Sequence of chain 1.A:
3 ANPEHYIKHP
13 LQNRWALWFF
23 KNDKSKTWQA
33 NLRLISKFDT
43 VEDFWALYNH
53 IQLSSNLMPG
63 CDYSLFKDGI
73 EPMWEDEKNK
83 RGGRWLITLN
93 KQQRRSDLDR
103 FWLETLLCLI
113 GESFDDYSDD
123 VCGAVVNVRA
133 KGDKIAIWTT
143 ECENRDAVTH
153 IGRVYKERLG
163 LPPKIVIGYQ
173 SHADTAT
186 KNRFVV

Binding-site contacts:
Ligand atom P3 contacts residue LYS136 of chain 1.A at 3.4 Å.
Ligand atom C17 contacts residue PRO74 of chain 1.A at 3.0 Å (hydrophobic).
Ligand atom C5 contacts residue TRP76 of chain 1.A at 3.7 Å (hydrophobic).
Ligand atom C3 contacts residue TRP76 of chain 1.A at 3.3 Å (hydrophobic).
Ligand atom C12 contacts residue TRP30 of chain 1.A at 3.6 Å (hydrophobic).
Ligand atom O6 contacts residue TRP76 of chain 1.A at 3.0 Å (h-bond).
Ligand atom C2 contacts residue TRP30 of chain 1.A at 3.7 Å (hydrophobic).
Ligand atom C4 contacts residue TRP30 of chain 1.A at 3.5 Å (hydrophobic).
Ligand atom O10 contacts residue ARG131 of chain 1.A at 3.3 Å (salt-bridge).
Ligand atom O14 contacts residue LYS136 of chain 1.A at 2.9 Å (salt-bridge).
Ligand atom O3 contacts residue ARG131 of chain 1.A at 3.3 Å (salt-bridge).
Ligand atom C16 contacts residue TRP30 of chain 1.A at 3.5 Å (hydrophobic).
Ligand atom C11 contacts residue TRP76 of chain 1.A at 3.5 Å (hydrophobic).
Ligand atom C16 contacts residue PRO74 of chain 1.A at 3.2 Å (hydrophobic).
Ligand atom C13 contacts residue ASN129 of chain 1.A at 3.5 Å.
Ligand atom C17 contacts residue TRP30 of chain 1.A at 3.6 Å (hydrophobic).
Ligand atom C6 contacts residue TRP30 of chain 1.A at 3.4 Å (hydrophobic).
Ligand atom C16 contacts residue TRP140 of chain 1.A at 3.6 Å (hydrophobic).
Ligand atom N3 contacts residue GLU77 of chain 1.A at 2.7 Å (salt-bridge).
Ligand atom O1 contacts residue ARG131 of chain 1.A at 3.1 Å (salt-bridge).
Ligand atom O12 contacts residue LYS136 of chain 1.A at 3.4 Å (salt-bridge).
Ligand atom C13 contacts residue ASP64 of chain 1.A at 3.2 Å.
Ligand atom C1 contacts residue TRP30 of chain 1.A at 3.6 Å (hydrophobic).
Ligand atom C4 contacts residue TRP76 of chain 1.A at 3.5 Å (hydrophobic).
Ligand atom O5 contacts residue TRP30 of chain 1.A at 3.2 Å (h-bond).
Ligand atom C3 contacts residue TRP30 of chain 1.A at 3.7 Å (hydrophobic).
Ligand atom C2 contacts residue GLU77 of chain 1.A at 3.3 Å.
Ligand atom C5 contacts residue TRP30 of chain 1.A at 3.6 Å (hydrophobic).
Ligand atom CL1 contacts residue VAL127 of chain 1.A at 3.7 Å.
Ligand atom O6 contacts residue MET75 of chain 1.A at 3.4 Å.
Ligand atom N1 contacts residue TRP76 of chain 1.A at 3.6 Å.
Ligand atom N1 contacts residue TRP30 of chain 1.A at 3.5 Å.
Ligand atom N4 contacts residue TRP30 of chain 1.A at 3.8 Å.
Ligand atom N4 contacts residue TRP76 of chain 1.A at 3.3 Å (h-bond).
Ligand atom N5 contacts residue TRP30 of chain 1.A at 3.4 Å.
Ligand atom O13 contacts residue LYS136 of chain 1.A at 3.4 Å (salt-bridge).
Ligand atom CL1 contacts residue SER66 of chain 1.A at 2.6 Å.
Ligand atom O14 contacts residue ARG131 of chain 1.A at 3.6 Å.
Ligand atom N2 contacts residue TRP30 of chain 1.A at 3.5 Å.
Ligand atom N4 contacts residue GLU77 of chain 1.A at 3.1 Å (salt-bridge).

The protein below binds the small molecule below.
Small molecule (SMILES): Nc1nc2c(ncn2C2OC(COP(=O)(O)OP(=O)(O)OP(=O)(O)OC[C@H]3O[C@@H](n4c[n+](Cc5ccc(Cl)cc5)c5c(=O)[nH]c(N)nc54)[C@H](O)[C@@H]3O)C(O)C2O)c(=O)[nH]1